This protein binds this small molecule.
Small molecule (SMILES): CC(=O)N[C@@H]1[C@@H](O)[C@H](O)[C@@H](CO)O[C@H]1O

Binding-site contacts:
Ligand atom O7 contacts residue ASN286 of chain 1.A at 3.0 Å (h-bond).
Ligand atom C7 contacts residue ASN275 of chain 1.A at 4.3 Å.
Ligand atom C8 contacts residue THR276 of chain 1.A at 3.9 Å.
Ligand atom C5 contacts residue ASN286 of chain 1.A at 3.7 Å.
Ligand atom O7 contacts residue ASN275 of chain 1.A at 4.1 Å.
Ligand atom C8 contacts residue ASN275 of chain 1.A at 3.5 Å.
Ligand atom C7 contacts residue ASN286 of chain 1.A at 3.2 Å.
Ligand atom N2 contacts residue ASN286 of chain 1.A at 2.9 Å (h-bond).
Ligand atom O5 contacts residue ASN286 of chain 1.A at 2.4 Å (h-bond).
Ligand atom C1 contacts residue ASN286 of chain 1.A at 1.4 Å.
Ligand atom C4 contacts residue ASN286 of chain 1.A at 4.3 Å.
Ligand atom C3 contacts residue ASN286 of chain 1.A at 3.8 Å.
Ligand atom C2 contacts residue ASN286 of chain 1.A at 2.5 Å.

Sequence of chain 1.A:
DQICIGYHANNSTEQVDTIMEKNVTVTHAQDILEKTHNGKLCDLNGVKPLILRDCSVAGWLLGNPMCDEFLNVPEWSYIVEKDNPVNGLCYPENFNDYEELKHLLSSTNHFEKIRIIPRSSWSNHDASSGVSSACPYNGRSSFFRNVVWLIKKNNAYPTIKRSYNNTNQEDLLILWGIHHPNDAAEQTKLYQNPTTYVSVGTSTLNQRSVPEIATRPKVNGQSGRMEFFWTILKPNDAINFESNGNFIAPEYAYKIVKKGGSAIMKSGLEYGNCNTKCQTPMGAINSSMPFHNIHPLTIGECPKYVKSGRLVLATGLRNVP